The small molecule below binds the protein below.
Small molecule (SMILES): NC[C@@H]1O[C@H](O[C@H]2[C@@H](O)[C@H](O[C@@H]3[C@@H](O)[C@H](N)C[C@H](N)[C@H]3O[C@H]3O[C@H](CO)[C@@H](O)[C@H](O)[C@H]3N)O[C@@H]2CO)[C@H](N)[C@@H](O)[C@@H]1O

Binding-site contacts:
Ligand atom C12 contacts residue PAR1 of chain 1.EG at 4.0 Å.
Ligand atom N64 contacts residue PAR1 of chain 1.EG at 4.2 Å.
Ligand atom O53 contacts residue ASN169 of chain 1.K at 4.0 Å.
Ligand atom C34 contacts residue PAR1 of chain 1.EG at 4.0 Å.
Ligand atom N12 contacts residue PAR1 of chain 1.EG at 3.4 Å (h-bond).
Ligand atom C62 contacts residue PAR1 of chain 1.EG at 3.8 Å.
Ligand atom C23 contacts residue PAR1 of chain 1.EG at 3.7 Å.
Ligand atom O62 contacts residue PAR1 of chain 1.EG at 2.7 Å (h-bond).
Ligand atom O33 contacts residue PAR1 of chain 1.EG at 3.9 Å.
Ligand atom O44 contacts residue PAR1 of chain 1.EG at 3.3 Å (h-bond).
Ligand atom C24 contacts residue PAR1 of chain 1.EG at 4.1 Å.
Ligand atom O23 contacts residue PAR1 of chain 1.EG at 2.7 Å (h-bond).
Ligand atom C64 contacts residue PAR1 of chain 1.EG at 3.3 Å.
Ligand atom C54 contacts residue PAR1 of chain 1.EG at 3.8 Å.
Ligand atom C44 contacts residue PAR1 of chain 1.EG at 3.8 Å.
Ligand atom C33 contacts residue PAR1 of chain 1.EG at 4.2 Å.
Ligand atom N24 contacts residue PAR1 of chain 1.EG at 3.3 Å.

Sequence of chain 1.K:
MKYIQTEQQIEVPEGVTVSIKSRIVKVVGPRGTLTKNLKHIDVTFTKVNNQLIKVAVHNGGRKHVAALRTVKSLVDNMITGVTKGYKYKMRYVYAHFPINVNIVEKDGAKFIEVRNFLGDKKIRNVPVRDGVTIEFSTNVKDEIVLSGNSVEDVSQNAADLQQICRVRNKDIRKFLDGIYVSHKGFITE